The protein below binds the small molecule below.
Small molecule (SMILES): O=P(O)(O)OC[C@H]1O[C@@H](n2cnc3c(Cl)[nH+]cnc32)[C@H](O)[C@@H]1O

Binding-site contacts:
Ligand atom P contacts residue GLY328 of chain 4.B at 3.6 Å.
Ligand atom P contacts residue SER388 of chain 4.B at 3.1 Å.
Ligand atom C2 contacts residue NAD1 of chain 4.F at 3.5 Å.
Ligand atom C6 contacts residue ILE330 of chain 4.B at 3.6 Å (hydrophobic).
Ligand atom C6 contacts residue CYS331 of chain 4.B at 1.9 Å (hydrophobic).
Ligand atom C3' contacts residue SER68 of chain 4.B at 3.1 Å.
Ligand atom N3 contacts residue NAD1 of chain 4.F at 3.7 Å.
Ligand atom N1 contacts residue CYS331 of chain 4.B at 2.8 Å (h-bond).
Ligand atom N9 contacts residue SER329 of chain 4.B at 3.4 Å (h-bond).
Ligand atom O1P contacts residue GLY387 of chain 4.B at 2.8 Å (h-bond).
Ligand atom O3P contacts residue GLY366 of chain 4.B at 2.5 Å (h-bond).
Ligand atom C8 contacts residue MET70 of chain 4.B at 3.3 Å (hydrophobic).
Ligand atom P contacts residue SER329 of chain 4.B at 3.5 Å.
Ligand atom N1 contacts residue ILE330 of chain 4.B at 3.7 Å.
Ligand atom C5 contacts residue SER329 of chain 4.B at 3.5 Å.
Ligand atom N7 contacts residue CYS331 of chain 4.B at 3.3 Å (h-bond).
Ligand atom O3P contacts residue GLY328 of chain 4.B at 3.4 Å.
Ligand atom N3 contacts residue GLU335 of chain 4.B at 3.7 Å.
Ligand atom O1P contacts residue SER388 of chain 4.B at 2.8 Å (h-bond).
Ligand atom O3P contacts residue GLY365 of chain 4.B at 3.1 Å.
Ligand atom O3' contacts residue ASP364 of chain 4.B at 2.4 Å (salt-bridge).
Ligand atom C4 contacts residue SER329 of chain 4.B at 3.1 Å.
Ligand atom O3' contacts residue SER68 of chain 4.B at 2.6 Å (h-bond).
Ligand atom O2' contacts residue NAD1 of chain 4.F at 3.6 Å (h-bond).
Ligand atom O2P contacts residue SER329 of chain 4.B at 2.8 Å (h-bond).
Ligand atom O3' contacts residue ARG322 of chain 4.B at 3.7 Å.
Ligand atom C5' contacts residue MET70 of chain 4.B at 3.6 Å (hydrophobic).
Ligand atom C2' contacts residue ASP364 of chain 4.B at 3.5 Å.
Ligand atom O2P contacts residue GLY328 of chain 4.B at 3.1 Å.
Ligand atom O2' contacts residue ASP364 of chain 4.B at 2.4 Å (salt-bridge).
Ligand atom O5' contacts residue GLY328 of chain 4.B at 3.5 Å.
Ligand atom O3P contacts residue ILE367 of chain 4.B at 3.7 Å.
Ligand atom N7 contacts residue MET70 of chain 4.B at 3.8 Å.
Ligand atom C5 contacts residue CYS331 of chain 4.B at 2.8 Å (hydrophobic).
Ligand atom N7 contacts residue TYR411 of chain 4.B at 3.2 Å (h-bond).
Ligand atom N3 contacts residue SER329 of chain 4.B at 3.4 Å (h-bond).
Ligand atom C2 contacts residue GLU335 of chain 4.B at 3.5 Å.
Ligand atom O5' contacts residue SER329 of chain 4.B at 3.3 Å (h-bond).
Ligand atom C3' contacts residue ASP364 of chain 4.B at 3.6 Å.
Ligand atom O2P contacts residue SER388 of chain 4.B at 2.6 Å (h-bond).

Sequence of chain 4.B:
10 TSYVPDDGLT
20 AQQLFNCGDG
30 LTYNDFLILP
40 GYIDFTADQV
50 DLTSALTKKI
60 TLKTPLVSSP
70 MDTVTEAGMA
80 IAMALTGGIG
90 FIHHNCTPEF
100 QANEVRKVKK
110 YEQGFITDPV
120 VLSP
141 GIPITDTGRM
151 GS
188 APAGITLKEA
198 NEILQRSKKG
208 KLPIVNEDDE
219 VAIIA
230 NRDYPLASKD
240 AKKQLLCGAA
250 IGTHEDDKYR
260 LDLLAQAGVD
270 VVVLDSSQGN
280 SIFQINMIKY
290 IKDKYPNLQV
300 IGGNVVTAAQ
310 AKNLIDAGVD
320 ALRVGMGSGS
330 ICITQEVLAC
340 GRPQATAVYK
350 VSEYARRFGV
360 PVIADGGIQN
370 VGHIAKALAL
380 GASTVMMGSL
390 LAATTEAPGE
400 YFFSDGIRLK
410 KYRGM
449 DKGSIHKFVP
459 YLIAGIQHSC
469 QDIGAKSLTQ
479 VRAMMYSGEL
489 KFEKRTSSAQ